Binding-site contacts:
Ligand atom C8 contacts residue ASN709 of chain 1.B at 4.2 Å.
Ligand atom O5 contacts residue ASP796 of chain 1.C at 4.2 Å.
Ligand atom C8 contacts residue ILE1130 of chain 1.B at 4.1 Å (hydrophobic).
Ligand atom O7 contacts residue ASN709 of chain 1.B at 2.9 Å (h-bond).
Ligand atom C5 contacts residue ASN709 of chain 1.B at 3.7 Å.
Ligand atom O7 contacts residue ASP796 of chain 1.C at 3.8 Å.
Ligand atom C1 contacts residue ASN709 of chain 1.B at 1.4 Å.
Ligand atom N2 contacts residue ASN709 of chain 1.B at 2.8 Å (h-bond).
Ligand atom C2 contacts residue ASN709 of chain 1.B at 2.4 Å.
Ligand atom C1 contacts residue ASP796 of chain 1.C at 4.2 Å.
Ligand atom C3 contacts residue ASN709 of chain 1.B at 3.8 Å.
Ligand atom C8 contacts residue GLY1131 of chain 1.B at 3.7 Å.
Ligand atom C4 contacts residue ASN709 of chain 1.B at 4.2 Å.
Ligand atom C7 contacts residue ASN709 of chain 1.B at 3.0 Å.
Ligand atom O5 contacts residue ASN709 of chain 1.B at 2.4 Å (h-bond).

Sequence of chain 1.C:
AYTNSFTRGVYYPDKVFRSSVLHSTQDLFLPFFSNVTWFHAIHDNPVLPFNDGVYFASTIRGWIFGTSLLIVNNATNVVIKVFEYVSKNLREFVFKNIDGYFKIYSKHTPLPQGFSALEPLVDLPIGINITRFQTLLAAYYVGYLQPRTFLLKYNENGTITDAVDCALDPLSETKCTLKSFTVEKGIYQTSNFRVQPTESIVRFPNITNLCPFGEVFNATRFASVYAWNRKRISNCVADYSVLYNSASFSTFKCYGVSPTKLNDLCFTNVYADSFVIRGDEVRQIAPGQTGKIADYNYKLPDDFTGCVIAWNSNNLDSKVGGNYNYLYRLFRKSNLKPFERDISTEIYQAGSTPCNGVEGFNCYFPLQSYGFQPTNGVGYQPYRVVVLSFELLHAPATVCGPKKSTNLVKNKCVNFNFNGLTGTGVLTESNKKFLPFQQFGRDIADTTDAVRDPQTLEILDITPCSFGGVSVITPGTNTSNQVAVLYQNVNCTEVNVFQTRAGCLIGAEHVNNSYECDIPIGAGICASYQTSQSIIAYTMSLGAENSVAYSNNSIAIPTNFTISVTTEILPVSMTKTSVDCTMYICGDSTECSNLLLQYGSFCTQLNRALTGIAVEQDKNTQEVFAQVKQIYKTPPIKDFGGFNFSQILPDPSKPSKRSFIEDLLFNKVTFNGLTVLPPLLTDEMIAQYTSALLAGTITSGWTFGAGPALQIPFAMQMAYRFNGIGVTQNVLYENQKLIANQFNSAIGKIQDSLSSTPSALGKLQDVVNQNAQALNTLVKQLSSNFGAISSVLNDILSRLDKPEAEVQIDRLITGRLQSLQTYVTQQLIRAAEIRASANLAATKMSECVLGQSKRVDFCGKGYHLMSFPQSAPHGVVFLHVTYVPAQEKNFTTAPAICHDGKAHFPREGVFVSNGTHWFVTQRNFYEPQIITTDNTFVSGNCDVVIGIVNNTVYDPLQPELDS

Sequence of chain 1.B:
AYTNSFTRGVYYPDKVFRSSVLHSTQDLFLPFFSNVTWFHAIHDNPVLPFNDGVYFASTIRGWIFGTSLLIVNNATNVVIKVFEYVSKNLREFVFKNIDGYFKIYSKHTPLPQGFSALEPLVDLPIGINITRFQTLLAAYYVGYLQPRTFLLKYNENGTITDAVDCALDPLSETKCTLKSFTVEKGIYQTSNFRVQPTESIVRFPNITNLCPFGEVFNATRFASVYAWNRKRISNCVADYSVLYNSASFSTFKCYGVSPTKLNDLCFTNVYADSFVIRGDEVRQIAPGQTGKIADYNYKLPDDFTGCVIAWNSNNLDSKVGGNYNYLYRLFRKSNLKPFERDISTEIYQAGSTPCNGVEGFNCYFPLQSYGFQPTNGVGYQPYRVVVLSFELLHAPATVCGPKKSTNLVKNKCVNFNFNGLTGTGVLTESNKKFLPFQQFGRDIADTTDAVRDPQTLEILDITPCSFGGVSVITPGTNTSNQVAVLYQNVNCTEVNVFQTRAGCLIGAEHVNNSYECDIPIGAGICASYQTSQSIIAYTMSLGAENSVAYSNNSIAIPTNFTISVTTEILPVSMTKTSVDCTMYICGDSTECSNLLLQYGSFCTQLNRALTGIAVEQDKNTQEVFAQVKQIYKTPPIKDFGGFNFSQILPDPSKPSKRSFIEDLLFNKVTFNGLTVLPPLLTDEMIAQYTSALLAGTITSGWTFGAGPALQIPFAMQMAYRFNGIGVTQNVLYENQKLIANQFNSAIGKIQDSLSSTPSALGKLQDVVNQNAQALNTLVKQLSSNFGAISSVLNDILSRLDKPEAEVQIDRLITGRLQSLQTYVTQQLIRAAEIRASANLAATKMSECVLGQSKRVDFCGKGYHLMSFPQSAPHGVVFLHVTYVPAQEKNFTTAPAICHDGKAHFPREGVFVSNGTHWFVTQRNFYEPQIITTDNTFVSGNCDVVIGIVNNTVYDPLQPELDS

A small-molecule ligand and the protein it binds are described below.
Small molecule (SMILES): CC(=O)N[C@@H]1[C@@H](O)[C@H](O)[C@@H](CO)O[C@H]1O